Binding-site contacts:
Ligand atom O7 contacts residue ASN214 of chain 1.C at 3.2 Å (h-bond).
Ligand atom N2 contacts residue ASN214 of chain 1.C at 2.8 Å (h-bond).
Ligand atom O6 contacts residue THR216 of chain 1.C at 4.5 Å.
Ligand atom C7 contacts residue ASN214 of chain 1.C at 3.2 Å.
Ligand atom C5 contacts residue ASN214 of chain 1.C at 3.7 Å.
Ligand atom C1 contacts residue THR216 of chain 1.C at 4.5 Å.
Ligand atom O5 contacts residue ASN214 of chain 1.C at 2.4 Å (h-bond).
Ligand atom C4 contacts residue ASN214 of chain 1.C at 4.2 Å.
Ligand atom O5 contacts residue THR216 of chain 1.C at 4.5 Å.
Ligand atom C1 contacts residue ASN214 of chain 1.C at 1.4 Å.
Ligand atom C2 contacts residue ASN214 of chain 1.C at 2.4 Å.
Ligand atom C8 contacts residue ASN214 of chain 1.C at 4.3 Å.
Ligand atom C3 contacts residue ASN214 of chain 1.C at 3.8 Å.

This small molecule binds to this protein.
Small molecule (SMILES): CC(=O)N[C@@H]1[C@@H](O)[C@H](O)[C@@H](CO)O[C@H]1O

Sequence of chain 1.C:
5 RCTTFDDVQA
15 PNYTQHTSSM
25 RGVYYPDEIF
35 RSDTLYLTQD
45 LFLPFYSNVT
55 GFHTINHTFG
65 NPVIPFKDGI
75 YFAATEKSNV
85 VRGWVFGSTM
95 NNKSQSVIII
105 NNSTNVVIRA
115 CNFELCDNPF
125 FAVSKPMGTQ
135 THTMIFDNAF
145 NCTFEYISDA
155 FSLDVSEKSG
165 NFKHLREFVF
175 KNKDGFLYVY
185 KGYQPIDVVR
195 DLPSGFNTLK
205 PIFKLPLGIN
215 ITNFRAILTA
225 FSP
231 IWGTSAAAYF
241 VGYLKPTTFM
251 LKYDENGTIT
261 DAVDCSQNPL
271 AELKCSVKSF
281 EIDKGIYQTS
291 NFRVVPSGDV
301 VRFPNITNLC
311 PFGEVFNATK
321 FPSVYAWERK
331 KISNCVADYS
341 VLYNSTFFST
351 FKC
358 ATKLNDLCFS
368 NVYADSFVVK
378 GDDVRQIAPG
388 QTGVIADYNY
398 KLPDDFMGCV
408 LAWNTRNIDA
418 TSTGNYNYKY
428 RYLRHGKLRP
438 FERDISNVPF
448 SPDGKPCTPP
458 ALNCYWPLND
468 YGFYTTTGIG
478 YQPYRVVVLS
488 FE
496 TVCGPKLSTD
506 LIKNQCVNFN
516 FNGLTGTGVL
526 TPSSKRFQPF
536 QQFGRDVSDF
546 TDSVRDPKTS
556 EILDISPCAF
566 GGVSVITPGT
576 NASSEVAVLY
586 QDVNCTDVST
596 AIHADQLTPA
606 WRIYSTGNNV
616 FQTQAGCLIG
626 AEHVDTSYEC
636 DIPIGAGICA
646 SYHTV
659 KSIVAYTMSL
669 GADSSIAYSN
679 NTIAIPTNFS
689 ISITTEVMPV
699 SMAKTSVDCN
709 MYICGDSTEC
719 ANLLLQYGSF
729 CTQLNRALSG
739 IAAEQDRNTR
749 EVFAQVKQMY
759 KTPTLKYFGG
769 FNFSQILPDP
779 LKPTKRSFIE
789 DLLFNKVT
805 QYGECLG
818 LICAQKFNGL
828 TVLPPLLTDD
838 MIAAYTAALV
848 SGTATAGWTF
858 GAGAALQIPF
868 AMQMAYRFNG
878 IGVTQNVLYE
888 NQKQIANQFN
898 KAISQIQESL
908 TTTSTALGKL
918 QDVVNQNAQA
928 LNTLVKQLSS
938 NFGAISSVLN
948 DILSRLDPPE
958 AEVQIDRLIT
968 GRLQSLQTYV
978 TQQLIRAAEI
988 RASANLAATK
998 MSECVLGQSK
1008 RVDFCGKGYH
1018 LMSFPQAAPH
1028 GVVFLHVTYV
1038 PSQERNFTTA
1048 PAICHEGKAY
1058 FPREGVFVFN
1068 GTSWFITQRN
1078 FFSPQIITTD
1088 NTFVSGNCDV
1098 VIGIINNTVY